Sequence of chain 6.A:
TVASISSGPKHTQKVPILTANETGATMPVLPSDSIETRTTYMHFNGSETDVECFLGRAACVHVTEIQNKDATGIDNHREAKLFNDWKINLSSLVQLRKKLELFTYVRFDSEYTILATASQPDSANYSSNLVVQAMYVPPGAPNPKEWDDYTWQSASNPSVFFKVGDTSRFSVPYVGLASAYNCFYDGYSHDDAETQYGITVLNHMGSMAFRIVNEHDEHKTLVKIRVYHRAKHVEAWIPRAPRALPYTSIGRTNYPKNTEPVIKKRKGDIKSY

This small molecule binds to this protein.
Small molecule (SMILES): Cc1cc(CCCCCOc2ccc(C3=NCCO3)cc2)on1

Sequence of chain 6.C:
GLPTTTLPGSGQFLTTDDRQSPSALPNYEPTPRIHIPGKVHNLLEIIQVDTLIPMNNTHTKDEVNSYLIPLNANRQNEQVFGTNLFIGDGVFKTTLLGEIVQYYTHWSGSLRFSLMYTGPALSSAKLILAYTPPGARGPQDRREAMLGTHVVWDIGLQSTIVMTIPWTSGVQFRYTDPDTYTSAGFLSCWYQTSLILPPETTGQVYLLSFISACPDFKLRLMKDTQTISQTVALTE

Binding-site contacts:
Ligand atom C2C contacts residue TYR197 of chain 6.A at 3.7 Å (hydrophobic).
Ligand atom N3A contacts residue ALA24 of chain 6.C at 3.8 Å.
Ligand atom C1C contacts residue TYR128 of chain 6.A at 3.7 Å (hydrophobic).
Ligand atom N3A contacts residue TYR152 of chain 6.A at 3.5 Å.
Ligand atom C4B contacts residue TYR152 of chain 6.A at 3.8 Å (hydrophobic).
Ligand atom O1B contacts residue ILE104 of chain 6.A at 3.9 Å.
Ligand atom N2 contacts residue LEU106 of chain 6.A at 3.8 Å.
Ligand atom N3A contacts residue PHE186 of chain 6.A at 4.0 Å.
Ligand atom C31 contacts residue ASN219 of chain 6.A at 3.3 Å.
Ligand atom C5A contacts residue PHE186 of chain 6.A at 3.5 Å (hydrophobic).
Ligand atom C1B contacts residue ILE104 of chain 6.A at 4.0 Å (hydrophobic).
Ligand atom N3A contacts residue PRO174 of chain 6.A at 3.7 Å.
Ligand atom C3B contacts residue VAL188 of chain 6.A at 3.8 Å (hydrophobic).
Ligand atom C5A contacts residue VAL176 of chain 6.A at 3.6 Å (hydrophobic).
Ligand atom C2A contacts residue PHE186 of chain 6.A at 3.3 Å (hydrophobic).
Ligand atom C5B contacts residue MET224 of chain 6.A at 3.8 Å (hydrophobic).
Ligand atom O1 contacts residue LEU106 of chain 6.A at 3.7 Å.
Ligand atom O1A contacts residue PHE186 of chain 6.A at 3.0 Å.
Ligand atom C4B contacts residue PHE186 of chain 6.A at 3.6 Å (hydrophobic).
Ligand atom C5 contacts residue LEU106 of chain 6.A at 3.8 Å (hydrophobic).
Ligand atom C4C contacts residue VAL188 of chain 6.A at 3.7 Å (hydrophobic).
Ligand atom C3 contacts residue ASN219 of chain 6.A at 4.0 Å.
Ligand atom C4 contacts residue LEU106 of chain 6.A at 3.9 Å (hydrophobic).
Ligand atom C4A contacts residue PRO174 of chain 6.A at 3.1 Å (hydrophobic).
Ligand atom O1B contacts residue TYR128 of chain 6.A at 3.4 Å (h-bond).
Ligand atom N2 contacts residue ASN219 of chain 6.A at 3.8 Å.
Ligand atom C4 contacts residue TYR197 of chain 6.A at 3.8 Å (hydrophobic).
Ligand atom C4C contacts residue VAL191 of chain 6.A at 3.0 Å (hydrophobic).
Ligand atom C1C contacts residue LEU106 of chain 6.A at 3.8 Å (hydrophobic).
Ligand atom C3C contacts residue TYR128 of chain 6.A at 3.4 Å (hydrophobic).
Ligand atom C2B contacts residue VAL188 of chain 6.A at 3.5 Å (hydrophobic).
Ligand atom C5B contacts residue PHE186 of chain 6.A at 3.9 Å (hydrophobic).
Ligand atom C6B contacts residue ILE104 of chain 6.A at 3.6 Å (hydrophobic).
Ligand atom C2A contacts residue TYR152 of chain 6.A at 3.6 Å (hydrophobic).
Ligand atom O1 contacts residue MET221 of chain 6.A at 3.9 Å.
Ligand atom C6B contacts residue TYR128 of chain 6.A at 3.3 Å (hydrophobic).
Ligand atom C5C contacts residue VAL191 of chain 6.A at 3.8 Å (hydrophobic).
Ligand atom C1B contacts residue TYR128 of chain 6.A at 3.6 Å (hydrophobic).
Ligand atom C1B contacts residue VAL188 of chain 6.A at 3.8 Å (hydrophobic).
Ligand atom C3B contacts residue TYR152 of chain 6.A at 3.7 Å (hydrophobic).